Sequence of chain 1.A:
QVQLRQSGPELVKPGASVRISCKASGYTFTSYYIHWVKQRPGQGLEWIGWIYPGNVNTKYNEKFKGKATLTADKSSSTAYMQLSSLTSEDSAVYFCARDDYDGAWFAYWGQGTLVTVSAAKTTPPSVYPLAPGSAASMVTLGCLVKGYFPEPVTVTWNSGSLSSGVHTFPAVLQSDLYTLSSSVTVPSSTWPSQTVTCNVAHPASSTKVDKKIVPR

Binding-site contacts:
Ligand atom CD1 contacts residue TYR101 of chain 1.A at 3.8 Å (hydrophobic).
Ligand atom N contacts residue TYR33 of chain 1.A at 2.9 Å (h-bond).
Ligand atom O contacts residue HIS31 of chain 1.B at 3.2 Å.
Ligand atom O contacts residue TYR52 of chain 1.A at 3.4 Å.
Ligand atom NE1 contacts residue ASP99 of chain 1.A at 2.6 Å (salt-bridge).
Ligand atom CB contacts residue TYR33 of chain 1.A at 3.0 Å (hydrophobic).
Ligand atom CZ2 contacts residue ASP102 of chain 1.A at 3.8 Å.
Ligand atom CA contacts residue TYR33 of chain 1.A at 3.1 Å (hydrophobic).
Ligand atom CE2 contacts residue ASP100 of chain 1.A at 3.5 Å.
Ligand atom NE1 contacts residue ASP100 of chain 1.A at 3.8 Å.
Ligand atom CZ contacts residue SER97 of chain 1.B at 3.7 Å.
Ligand atom CH2 contacts residue GLY103 of chain 1.A at 3.7 Å.
Ligand atom CE2 contacts residue ASP99 of chain 1.A at 3.5 Å.
Ligand atom CD1 contacts residue TYR33 of chain 1.A at 3.5 Å (hydrophobic).
Ligand atom CD2 contacts residue TYR37 of chain 1.B at 3.6 Å (hydrophobic).
Ligand atom CD2 contacts residue HIS31 of chain 1.B at 2.8 Å.
Ligand atom C contacts residue TYR33 of chain 1.A at 3.1 Å (hydrophobic).
Ligand atom CH2 contacts residue ALA104 of chain 1.A at 3.7 Å (hydrophobic).
Ligand atom CA contacts residue TYR33 of chain 1.A at 3.5 Å (hydrophobic).
Ligand atom O contacts residue ASN55 of chain 1.A at 2.7 Å (h-bond).
Ligand atom CE3 contacts residue ASP102 of chain 1.A at 3.7 Å.
Ligand atom CE2 contacts residue SER97 of chain 1.B at 3.3 Å.
Ligand atom O contacts residue TYR33 of chain 1.A at 3.2 Å (h-bond).
Ligand atom O contacts residue TYR33 of chain 1.A at 3.4 Å (h-bond).
Ligand atom CD2 contacts residue ASP102 of chain 1.A at 3.4 Å.
Ligand atom NE1 contacts residue TYR101 of chain 1.A at 3.7 Å.
Ligand atom CE2 contacts residue ASP102 of chain 1.A at 3.5 Å.
Ligand atom CD2 contacts residue TRP105 of chain 1.A at 3.5 Å (hydrophobic).
Ligand atom CZ2 contacts residue ALA104 of chain 1.A at 3.5 Å (hydrophobic).
Ligand atom N contacts residue TYR33 of chain 1.A at 3.7 Å.
Ligand atom CD1 contacts residue ASP99 of chain 1.A at 3.6 Å.
Ligand atom CH2 contacts residue ASP100 of chain 1.A at 3.8 Å.
Ligand atom C contacts residue ASN55 of chain 1.A at 3.7 Å.
Ligand atom CZ2 contacts residue ASP100 of chain 1.A at 3.0 Å.
Ligand atom N contacts residue TYR33 of chain 1.A at 3.7 Å.
Ligand atom CE1 contacts residue TRP105 of chain 1.A at 3.7 Å (hydrophobic).
Ligand atom CD1 contacts residue HIS35 of chain 1.A at 3.4 Å.
Ligand atom N contacts residue TYR52 of chain 1.A at 3.7 Å.
Ligand atom CE2 contacts residue HIS98 of chain 1.B at 3.7 Å.
Ligand atom CZ contacts residue GLY96 of chain 1.B at 3.6 Å.

Sequence of chain 1.B:
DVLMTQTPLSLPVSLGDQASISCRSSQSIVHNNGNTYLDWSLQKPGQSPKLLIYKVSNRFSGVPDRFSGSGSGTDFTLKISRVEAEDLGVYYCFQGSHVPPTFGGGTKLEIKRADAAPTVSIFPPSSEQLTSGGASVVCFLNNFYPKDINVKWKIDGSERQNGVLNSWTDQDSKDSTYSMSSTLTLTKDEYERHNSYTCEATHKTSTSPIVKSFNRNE

The small molecule below binds the protein below.
Small molecule (SMILES): CC(C)C[C@H](NC(=O)CNC(=O)[C@H](C)NC(=O)[C@H](CC(C)C)NC(=O)[C@H](CC1=CN=C2C=CC=CC12)NC(=O)CNC(=O)[C@@H](NC(=O)[C@@H](N)CC(N)=O)[C@@H](C)O)C(=O)N[C@H](C=O)Cc1ccccc1